Sequence of chain 1.B:
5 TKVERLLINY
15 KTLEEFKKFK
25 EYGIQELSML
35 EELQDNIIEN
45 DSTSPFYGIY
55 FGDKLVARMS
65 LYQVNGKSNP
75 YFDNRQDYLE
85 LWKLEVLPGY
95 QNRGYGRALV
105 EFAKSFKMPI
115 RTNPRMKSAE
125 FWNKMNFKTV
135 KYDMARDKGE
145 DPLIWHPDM

This protein binds this small molecule.
Small molecule (SMILES): OC[C@H]1O[C@@](CO)(O[C@H]2O[C@H](CO)[C@@H](O)[C@H](O)[C@H]2O)[C@@H](O)[C@@H]1O

Binding-site contacts:
Ligand atom O1 contacts residue MET153 of chain 1.B at 3.2 Å.
Ligand atom O3 contacts residue TYR54 of chain 2.B at 4.1 Å.
Ligand atom C2 contacts residue LYS111 of chain 1.B at 4.0 Å.
Ligand atom C4 contacts residue TYR54 of chain 2.B at 4.1 Å (hydrophobic).
Ligand atom O3 contacts residue GLU8 of chain 2.B at 4.1 Å.
Ligand atom C2 contacts residue TYR54 of chain 2.B at 4.2 Å (hydrophobic).
Ligand atom C4 contacts residue ASP152 of chain 1.B at 3.7 Å.
Ligand atom O6 contacts residue ASP152 of chain 1.B at 3.8 Å.
Ligand atom C2 contacts residue GLU8 of chain 2.B at 3.1 Å.
Ligand atom C2 contacts residue LYS111 of chain 1.B at 3.9 Å.
Ligand atom O5 contacts residue ASP152 of chain 1.B at 3.0 Å (salt-bridge).
Ligand atom O5 contacts residue GLU8 of chain 2.B at 4.1 Å.
Ligand atom O4 contacts residue ASP57 of chain 2.B at 3.4 Å.
Ligand atom O6 contacts residue LYS111 of chain 1.B at 4.0 Å.
Ligand atom O6 contacts residue SO41 of chain 1.I at 3.6 Å (h-bond).
Ligand atom O2 contacts residue LYS111 of chain 1.B at 3.7 Å.
Ligand atom C1 contacts residue GLU8 of chain 2.B at 3.4 Å.
Ligand atom O2 contacts residue GLU8 of chain 2.B at 3.1 Å (salt-bridge).
Ligand atom O6 contacts residue PRO151 of chain 1.B at 3.5 Å.
Ligand atom O4 contacts residue PRO151 of chain 1.B at 3.6 Å.
Ligand atom C6 contacts residue TYR54 of chain 2.B at 3.9 Å (hydrophobic).
Ligand atom C4 contacts residue LYS111 of chain 1.B at 3.2 Å.
Ligand atom C5 contacts residue ASP152 of chain 1.B at 3.0 Å.
Ligand atom C3 contacts residue ASP152 of chain 1.B at 4.2 Å.
Ligand atom O4 contacts residue MET153 of chain 1.B at 3.1 Å (h-bond).
Ligand atom O5 contacts residue TYR54 of chain 2.B at 4.1 Å.
Ligand atom O3 contacts residue LYS111 of chain 1.B at 2.7 Å (salt-bridge).
Ligand atom C4 contacts residue MET153 of chain 1.B at 4.1 Å (hydrophobic).
Ligand atom C5 contacts residue LYS111 of chain 1.B at 3.8 Å.
Ligand atom O6 contacts residue TRP149 of chain 1.B at 4.2 Å.
Ligand atom C4 contacts residue PRO151 of chain 1.B at 4.1 Å (hydrophobic).
Ligand atom C6 contacts residue LYS111 of chain 1.B at 3.4 Å.
Ligand atom O1 contacts residue ASP152 of chain 1.B at 3.2 Å (salt-bridge).
Ligand atom C2 contacts residue ASP152 of chain 1.B at 4.0 Å.
Ligand atom C3 contacts residue LYS111 of chain 1.B at 3.4 Å.
Ligand atom O2 contacts residue LYS111 of chain 1.B at 3.3 Å (salt-bridge).
Ligand atom O3 contacts residue LEU11 of chain 2.B at 3.8 Å.
Ligand atom C1 contacts residue LYS111 of chain 1.B at 3.5 Å.
Ligand atom C1 contacts residue ASP152 of chain 1.B at 4.2 Å.
Ligand atom O4 contacts residue ASP152 of chain 1.B at 3.2 Å.

Sequence of chain 2.B:
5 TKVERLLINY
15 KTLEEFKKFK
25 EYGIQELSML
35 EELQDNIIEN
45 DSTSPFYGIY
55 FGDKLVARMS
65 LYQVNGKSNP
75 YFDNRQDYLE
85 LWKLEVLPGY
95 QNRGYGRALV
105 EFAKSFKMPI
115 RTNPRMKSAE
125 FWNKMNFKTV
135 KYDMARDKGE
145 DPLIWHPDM